Sequence of chain 1.E:
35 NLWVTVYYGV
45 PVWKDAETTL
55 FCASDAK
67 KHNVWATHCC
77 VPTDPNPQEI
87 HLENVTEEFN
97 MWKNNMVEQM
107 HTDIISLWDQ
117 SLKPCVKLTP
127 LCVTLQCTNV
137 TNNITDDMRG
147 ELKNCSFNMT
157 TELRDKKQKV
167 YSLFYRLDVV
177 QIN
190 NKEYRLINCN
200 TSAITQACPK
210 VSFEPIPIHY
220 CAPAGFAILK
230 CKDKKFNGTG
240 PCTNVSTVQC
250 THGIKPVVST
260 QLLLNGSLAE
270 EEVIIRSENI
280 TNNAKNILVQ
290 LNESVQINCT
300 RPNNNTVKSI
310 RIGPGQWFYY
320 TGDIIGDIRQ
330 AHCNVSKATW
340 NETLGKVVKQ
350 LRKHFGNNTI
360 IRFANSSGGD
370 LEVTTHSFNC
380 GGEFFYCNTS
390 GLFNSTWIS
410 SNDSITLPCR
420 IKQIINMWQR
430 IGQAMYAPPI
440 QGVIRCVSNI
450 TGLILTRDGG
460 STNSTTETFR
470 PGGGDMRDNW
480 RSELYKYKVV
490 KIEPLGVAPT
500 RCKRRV

Binding-site contacts:
Ligand atom C3 contacts residue THR280 of chain 1.E at 4.2 Å.
Ligand atom C4 contacts residue THR280 of chain 1.E at 4.3 Å.
Ligand atom C7 contacts residue ASN278 of chain 1.E at 4.1 Å.
Ligand atom C8 contacts residue THR280 of chain 1.E at 4.4 Å.
Ligand atom O3 contacts residue THR280 of chain 1.E at 4.1 Å.
Ligand atom C5 contacts residue ASN278 of chain 1.E at 3.8 Å.
Ligand atom C7 contacts residue ASN281 of chain 1.E at 3.6 Å.
Ligand atom C3 contacts residue ASN278 of chain 1.E at 4.0 Å.
Ligand atom C4 contacts residue ASN278 of chain 1.E at 4.4 Å.
Ligand atom C7 contacts residue THR280 of chain 1.E at 4.0 Å.
Ligand atom O7 contacts residue THR280 of chain 1.E at 3.0 Å (h-bond).
Ligand atom C2 contacts residue ASN278 of chain 1.E at 2.6 Å.
Ligand atom N2 contacts residue ASN281 of chain 1.E at 3.9 Å.
Ligand atom O7 contacts residue ASN281 of chain 1.E at 3.6 Å.
Ligand atom N2 contacts residue ASN278 of chain 1.E at 3.0 Å (h-bond).
Ligand atom C2 contacts residue THR280 of chain 1.E at 3.5 Å.
Ligand atom C1 contacts residue ASN278 of chain 1.E at 1.5 Å.
Ligand atom C8 contacts residue ASN281 of chain 1.E at 3.4 Å.
Ligand atom O5 contacts residue ASN278 of chain 1.E at 2.5 Å (h-bond).
Ligand atom N2 contacts residue THR280 of chain 1.E at 4.2 Å.

The protein below binds the small molecule below.
Small molecule (SMILES): CC(=O)N[C@@H]1[C@@H](O)[C@H](O)[C@@H](CO)O[C@H]1O